Sequence of chain 1.C:
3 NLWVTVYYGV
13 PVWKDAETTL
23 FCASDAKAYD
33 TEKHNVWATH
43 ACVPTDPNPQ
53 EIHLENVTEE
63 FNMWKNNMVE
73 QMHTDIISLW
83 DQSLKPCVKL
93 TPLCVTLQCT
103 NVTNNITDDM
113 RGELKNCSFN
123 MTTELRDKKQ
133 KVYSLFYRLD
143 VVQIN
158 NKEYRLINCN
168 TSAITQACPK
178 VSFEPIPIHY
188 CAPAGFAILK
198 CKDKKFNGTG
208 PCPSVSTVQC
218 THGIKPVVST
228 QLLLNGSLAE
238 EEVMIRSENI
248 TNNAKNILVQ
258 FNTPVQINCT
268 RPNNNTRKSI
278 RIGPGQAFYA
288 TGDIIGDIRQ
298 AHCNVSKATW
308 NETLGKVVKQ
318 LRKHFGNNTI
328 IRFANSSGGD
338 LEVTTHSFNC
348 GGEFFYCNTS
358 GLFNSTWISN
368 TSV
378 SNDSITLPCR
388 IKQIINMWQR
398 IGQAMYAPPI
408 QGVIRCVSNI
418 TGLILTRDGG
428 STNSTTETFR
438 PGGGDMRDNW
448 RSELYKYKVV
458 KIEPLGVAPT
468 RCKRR

The small molecule below binds the protein below.
Small molecule (SMILES): CC(=O)N[C@H]1[C@H](O[C@H]2[C@H](O)[C@@H](NC(C)=O)CO[C@@H]2CO)O[C@H](CO)[C@@H](O)[C@@H]1O

Binding-site contacts:
Ligand atom C6 contacts residue ARG412 of chain 1.C at 3.8 Å.
Ligand atom N2 contacts residue GLN263 of chain 1.C at 3.7 Å.
Ligand atom O5 contacts residue ASN265 of chain 1.C at 2.4 Å (h-bond).
Ligand atom O5 contacts residue VAL414 of chain 1.C at 4.3 Å.
Ligand atom O7 contacts residue ASN301 of chain 1.C at 4.1 Å.
Ligand atom C8 contacts residue SER303 of chain 1.C at 3.2 Å.
Ligand atom C5 contacts residue ARG412 of chain 1.C at 4.0 Å.
Ligand atom O5 contacts residue ARG412 of chain 1.C at 2.9 Å (salt-bridge).
Ligand atom C1 contacts residue GLN263 of chain 1.C at 4.2 Å.
Ligand atom C2 contacts residue GLN263 of chain 1.C at 4.3 Å.
Ligand atom C3 contacts residue ASN265 of chain 1.C at 3.8 Å.
Ligand atom C8 contacts residue VAL302 of chain 1.C at 3.8 Å (hydrophobic).
Ligand atom O7 contacts residue NAG1 of chain 1.M at 3.9 Å.
Ligand atom C1 contacts residue ARG412 of chain 1.C at 3.8 Å.
Ligand atom C2 contacts residue ASN265 of chain 1.C at 2.4 Å.
Ligand atom C8 contacts residue ASN301 of chain 1.C at 4.0 Å.
Ligand atom O7 contacts residue ASN265 of chain 1.C at 3.3 Å (h-bond).
Ligand atom C8 contacts residue SER381 of chain 1.C at 4.4 Å.
Ligand atom C1 contacts residue ASN265 of chain 1.C at 1.4 Å.
Ligand atom C8 contacts residue ASN265 of chain 1.C at 4.4 Å.
Ligand atom N2 contacts residue ASN265 of chain 1.C at 2.9 Å (h-bond).
Ligand atom C4 contacts residue ASN265 of chain 1.C at 4.2 Å.
Ligand atom O6 contacts residue ARG412 of chain 1.C at 2.9 Å (salt-bridge).
Ligand atom C7 contacts residue ASN265 of chain 1.C at 3.3 Å.
Ligand atom C5 contacts residue ASN265 of chain 1.C at 3.7 Å.